Binding-site contacts:
Ligand atom C4 contacts residue GLY342 of chain 1.A at 3.2 Å.
Ligand atom O3G contacts residue MG1 of chain 1.F at 2.5 Å.
Ligand atom O2A contacts residue MG1 of chain 1.E at 2.8 Å.
Ligand atom O1G contacts residue GLY205 of chain 1.A at 2.9 Å (h-bond).
Ligand atom N7 contacts residue ARG275 of chain 1.A at 3.3 Å (salt-bridge).
Ligand atom C5 contacts residue GLY342 of chain 1.A at 3.4 Å.
Ligand atom C5' contacts residue THR16 of chain 1.A at 3.4 Å.
Ligand atom O3' contacts residue GLY233 of chain 1.A at 3.4 Å.
Ligand atom O2B contacts residue THR16 of chain 1.A at 2.9 Å (h-bond).
Ligand atom O3A contacts residue GLY204 of chain 1.A at 3.3 Å.
Ligand atom C2' contacts residue GLU271 of chain 1.A at 3.5 Å.
Ligand atom O1G contacts residue GLY204 of chain 1.A at 3.5 Å.
Ligand atom O1A contacts residue GLY342 of chain 1.A at 3.0 Å (h-bond).
Ligand atom C4' contacts residue GLY205 of chain 1.A at 3.5 Å.
Ligand atom C5' contacts residue TYR17 of chain 1.A at 3.5 Å (hydrophobic).
Ligand atom O3G contacts residue GLU179 of chain 1.A at 2.9 Å (salt-bridge).
Ligand atom O4' contacts residue GLY342 of chain 1.A at 3.2 Å.
Ligand atom O2B contacts residue GLY205 of chain 1.A at 3.2 Å (h-bond).
Ligand atom N3 contacts residue LYS274 of chain 1.A at 3.5 Å.
Ligand atom O5' contacts residue GLY342 of chain 1.A at 3.1 Å (h-bond).
Ligand atom O1G contacts residue GLY206 of chain 1.A at 2.8 Å (h-bond).
Ligand atom O2B contacts residue THR15 of chain 1.A at 3.0 Å (h-bond).
Ligand atom N9 contacts residue GLY342 of chain 1.A at 3.5 Å (h-bond).
Ligand atom O1A contacts residue GLY341 of chain 1.A at 3.2 Å.
Ligand atom O3G contacts residue ALA207 of chain 1.A at 3.5 Å.
Ligand atom O2' contacts residue LYS274 of chain 1.A at 2.7 Å (salt-bridge).
Ligand atom O3' contacts residue GLY205 of chain 1.A at 3.2 Å.
Ligand atom PB contacts residue GLY205 of chain 1.A at 3.5 Å.
Ligand atom O3A contacts residue GLY205 of chain 1.A at 2.8 Å (h-bond).
Ligand atom N6 contacts residue ARG345 of chain 1.A at 3.3 Å.
Ligand atom O2G contacts residue LYS74 of chain 1.A at 2.8 Å (salt-bridge).
Ligand atom O1B contacts residue GLY14 of chain 1.A at 3.5 Å.
Ligand atom O2' contacts residue GLU271 of chain 1.A at 2.8 Å (salt-bridge).
Ligand atom O2G contacts residue THR15 of chain 1.A at 2.5 Å (h-bond).
Ligand atom O1B contacts residue MG1 of chain 1.E at 2.4 Å.
Ligand atom C8 contacts residue ARG275 of chain 1.A at 3.5 Å.
Ligand atom N1 contacts residue SER278 of chain 1.A at 2.8 Å (h-bond).
Ligand atom O1G contacts residue ALA207 of chain 1.A at 3.1 Å (h-bond).
Ligand atom O4' contacts residue SER343 of chain 1.A at 3.3 Å (h-bond).
Ligand atom O1B contacts residue TYR17 of chain 1.A at 2.9 Å (h-bond).

The protein below binds the small molecule below.
Small molecule (SMILES): Nc1ncnc2c1ncn2[C@@H]1O[C@H](CO[P](=O)(O)O[P](=O)(O)NP(=O)(O)O)[C@@H](O)[C@H]1O

Sequence of chain 1.A:
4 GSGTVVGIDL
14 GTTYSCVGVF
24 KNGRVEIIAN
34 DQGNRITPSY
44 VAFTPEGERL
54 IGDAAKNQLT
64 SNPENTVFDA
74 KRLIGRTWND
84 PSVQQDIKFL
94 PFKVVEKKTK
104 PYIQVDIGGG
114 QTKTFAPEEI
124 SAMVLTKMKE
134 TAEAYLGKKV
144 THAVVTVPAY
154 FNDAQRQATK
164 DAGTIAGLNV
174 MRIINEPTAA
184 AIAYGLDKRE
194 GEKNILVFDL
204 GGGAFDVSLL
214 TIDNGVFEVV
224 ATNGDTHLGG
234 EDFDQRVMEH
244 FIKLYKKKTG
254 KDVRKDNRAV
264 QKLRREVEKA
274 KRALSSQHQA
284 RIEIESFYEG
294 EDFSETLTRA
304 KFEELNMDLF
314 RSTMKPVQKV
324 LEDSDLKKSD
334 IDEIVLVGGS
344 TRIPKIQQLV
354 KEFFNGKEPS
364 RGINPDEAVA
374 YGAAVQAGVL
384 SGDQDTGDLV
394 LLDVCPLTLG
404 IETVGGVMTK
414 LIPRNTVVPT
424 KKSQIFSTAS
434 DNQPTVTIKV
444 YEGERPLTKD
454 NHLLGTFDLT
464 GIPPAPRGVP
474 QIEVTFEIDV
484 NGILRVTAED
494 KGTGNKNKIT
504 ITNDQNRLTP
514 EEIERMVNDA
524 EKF